Sequence of chain 1.G:
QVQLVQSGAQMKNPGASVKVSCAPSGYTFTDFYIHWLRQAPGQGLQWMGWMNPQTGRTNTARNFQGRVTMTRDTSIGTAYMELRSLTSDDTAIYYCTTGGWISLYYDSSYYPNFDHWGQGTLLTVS

Sequence of chain 1.E:
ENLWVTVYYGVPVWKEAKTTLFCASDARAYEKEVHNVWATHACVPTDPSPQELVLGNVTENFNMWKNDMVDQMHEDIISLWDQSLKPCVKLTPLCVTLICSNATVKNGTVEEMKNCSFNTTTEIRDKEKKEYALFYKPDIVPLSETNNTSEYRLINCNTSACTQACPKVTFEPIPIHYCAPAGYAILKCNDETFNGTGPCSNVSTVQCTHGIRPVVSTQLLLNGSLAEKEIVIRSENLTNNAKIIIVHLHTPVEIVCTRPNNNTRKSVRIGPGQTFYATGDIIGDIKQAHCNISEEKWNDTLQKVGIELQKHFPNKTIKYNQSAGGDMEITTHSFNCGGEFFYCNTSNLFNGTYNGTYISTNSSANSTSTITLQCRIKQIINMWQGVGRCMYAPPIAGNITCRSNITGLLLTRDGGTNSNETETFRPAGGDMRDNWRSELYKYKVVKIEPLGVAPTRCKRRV

A small-molecule ligand and the protein it binds are described below.
Small molecule (SMILES): CC(=O)N[C@@H]1[C@@H](O)[C@H](O)[C@@H](CO)O[C@H]1O

Binding-site contacts:
Ligand atom O6 contacts residue THR69 of chain 1.G at 3.3 Å.
Ligand atom O6 contacts residue GLU82 of chain 1.G at 4.2 Å.
Ligand atom C6 contacts residue THR69 of chain 1.G at 3.7 Å.
Ligand atom C2 contacts residue ASN108 of chain 1.E at 2.6 Å.
Ligand atom N2 contacts residue ASN108 of chain 1.E at 2.8 Å (h-bond).
Ligand atom C7 contacts residue ASN108 of chain 1.E at 3.7 Å.
Ligand atom O5 contacts residue MET70 of chain 1.G at 4.1 Å.
Ligand atom O4 contacts residue ARG84 of chain 1.G at 4.3 Å.
Ligand atom C8 contacts residue ASN108 of chain 1.E at 3.9 Å.
Ligand atom C5 contacts residue MET70 of chain 1.G at 4.5 Å (hydrophobic).
Ligand atom O6 contacts residue MET70 of chain 1.G at 2.4 Å (h-bond).
Ligand atom C6 contacts residue GLU82 of chain 1.G at 4.0 Å.
Ligand atom C6 contacts residue MET70 of chain 1.G at 3.5 Å (hydrophobic).
Ligand atom O4 contacts residue THR69 of chain 1.G at 3.6 Å.
Ligand atom C4 contacts residue THR69 of chain 1.G at 3.8 Å.
Ligand atom C4 contacts residue ASN108 of chain 1.E at 4.2 Å.
Ligand atom O6 contacts residue THR71 of chain 1.G at 4.0 Å.
Ligand atom C5 contacts residue THR69 of chain 1.G at 4.4 Å.
Ligand atom C5 contacts residue ASN108 of chain 1.E at 3.6 Å.
Ligand atom C6 contacts residue THR71 of chain 1.G at 3.7 Å.
Ligand atom O5 contacts residue ASN108 of chain 1.E at 2.3 Å (h-bond).
Ligand atom C1 contacts residue ASN108 of chain 1.E at 1.4 Å.
Ligand atom C3 contacts residue ASN108 of chain 1.E at 3.9 Å.